A protein and the small-molecule ligand that binds it are described below.
Small molecule (SMILES): CC(=O)N[C@@H]1[C@@H](O)[C@H](O)[C@@H](CO)O[C@H]1O

Sequence of chain 1.A:
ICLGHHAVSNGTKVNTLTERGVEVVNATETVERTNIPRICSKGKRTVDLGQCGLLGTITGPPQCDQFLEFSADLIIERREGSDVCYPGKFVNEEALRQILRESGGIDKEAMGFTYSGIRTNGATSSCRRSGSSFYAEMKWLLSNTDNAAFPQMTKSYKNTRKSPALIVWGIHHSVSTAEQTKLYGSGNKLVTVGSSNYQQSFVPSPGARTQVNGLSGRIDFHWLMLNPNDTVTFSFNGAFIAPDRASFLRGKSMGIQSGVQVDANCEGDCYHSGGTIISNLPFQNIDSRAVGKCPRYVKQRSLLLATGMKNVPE

Binding-site contacts:
Ligand atom C1 contacts residue THR309 of chain 1.A at 4.3 Å.
Ligand atom C6 contacts residue THR30 of chain 1.A at 3.8 Å.
Ligand atom O5 contacts residue ALA29 of chain 1.A at 4.1 Å.
Ligand atom N2 contacts residue ASN28 of chain 1.A at 2.9 Å (h-bond).
Ligand atom C6 contacts residue ALA29 of chain 1.A at 4.5 Å (hydrophobic).
Ligand atom O5 contacts residue THR309 of chain 1.A at 4.0 Å.
Ligand atom O5 contacts residue ASN28 of chain 1.A at 2.4 Å (h-bond).
Ligand atom C2 contacts residue ASN28 of chain 1.A at 2.5 Å.
Ligand atom C8 contacts residue ASN28 of chain 1.A at 4.3 Å.
Ligand atom C1 contacts residue ASN28 of chain 1.A at 1.4 Å.
Ligand atom O6 contacts residue THR30 of chain 1.A at 3.8 Å.
Ligand atom C5 contacts residue ASN28 of chain 1.A at 3.7 Å.
Ligand atom O7 contacts residue ASN28 of chain 1.A at 2.9 Å (h-bond).
Ligand atom C7 contacts residue ASN28 of chain 1.A at 3.1 Å.
Ligand atom C3 contacts residue ASN28 of chain 1.A at 3.8 Å.
Ligand atom C4 contacts residue ASN28 of chain 1.A at 4.2 Å.